Sequence of chain 3.A:
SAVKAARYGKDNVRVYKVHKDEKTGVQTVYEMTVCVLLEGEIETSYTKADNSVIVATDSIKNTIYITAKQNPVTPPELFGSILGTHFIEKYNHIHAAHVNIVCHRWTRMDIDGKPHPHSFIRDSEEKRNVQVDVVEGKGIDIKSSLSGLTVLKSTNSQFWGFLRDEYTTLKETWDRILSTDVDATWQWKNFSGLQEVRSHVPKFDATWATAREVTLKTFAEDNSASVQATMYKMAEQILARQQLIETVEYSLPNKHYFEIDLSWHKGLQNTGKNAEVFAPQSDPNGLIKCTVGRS

Sequence of chain 4.A:
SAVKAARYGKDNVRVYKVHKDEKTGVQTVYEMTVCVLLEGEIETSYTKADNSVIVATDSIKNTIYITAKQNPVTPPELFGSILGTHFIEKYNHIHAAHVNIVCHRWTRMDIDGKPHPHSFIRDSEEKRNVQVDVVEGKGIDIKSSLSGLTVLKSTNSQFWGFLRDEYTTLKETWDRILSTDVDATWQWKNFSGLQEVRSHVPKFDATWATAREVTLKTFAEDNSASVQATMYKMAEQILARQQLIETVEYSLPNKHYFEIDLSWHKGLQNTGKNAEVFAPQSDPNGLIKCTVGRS

Binding-site contacts:
Ligand atom N8 contacts residue LEU171 of chain 3.A at 4.0 Å.
Ligand atom N1 contacts residue GLN229 of chain 3.A at 3.0 Å (h-bond).
Ligand atom C4 contacts residue ASN255 of chain 3.A at 3.8 Å.
Ligand atom O6 contacts residue THR58 of chain 4.A at 3.6 Å.
Ligand atom C5 contacts residue PHE160 of chain 3.A at 3.4 Å (hydrophobic).
Ligand atom N7 contacts residue THR58 of chain 4.A at 2.7 Å (h-bond).
Ligand atom C2 contacts residue ARG177 of chain 3.A at 3.6 Å.
Ligand atom O6 contacts residue ILE289 of chain 3.A at 4.1 Å.
Ligand atom N9 contacts residue ARG177 of chain 3.A at 3.7 Å.
Ligand atom N9 contacts residue PHE160 of chain 3.A at 3.7 Å.
Ligand atom C2 contacts residue PHE160 of chain 3.A at 3.6 Å (hydrophobic).
Ligand atom O6 contacts residue ILE55 of chain 4.A at 3.5 Å.
Ligand atom C6 contacts residue PHE160 of chain 3.A at 3.5 Å (hydrophobic).
Ligand atom O6 contacts residue PHE160 of chain 3.A at 4.0 Å.
Ligand atom N9 contacts residue ASN255 of chain 3.A at 4.0 Å.
Ligand atom C4 contacts residue ARG177 of chain 3.A at 3.8 Å.
Ligand atom C5 contacts residue THR58 of chain 4.A at 3.9 Å.
Ligand atom C6 contacts residue GLN229 of chain 3.A at 3.8 Å.
Ligand atom O6 contacts residue TYR9 of chain 4.A at 3.8 Å.
Ligand atom C2 contacts residue VAL228 of chain 3.A at 4.0 Å (hydrophobic).
Ligand atom N7 contacts residue ALA57 of chain 4.A at 3.6 Å.
Ligand atom N3 contacts residue PHE160 of chain 3.A at 3.8 Å.
Ligand atom C2 contacts residue ASN255 of chain 3.A at 4.0 Å.
Ligand atom N8 contacts residue THR58 of chain 4.A at 3.2 Å (h-bond).
Ligand atom O2 contacts residue ARG177 of chain 3.A at 3.0 Å (salt-bridge).
Ligand atom N8 contacts residue PHE160 of chain 3.A at 3.8 Å.
Ligand atom N7 contacts residue PHE160 of chain 3.A at 3.8 Å.
Ligand atom O6 contacts residue GLN229 of chain 3.A at 3.0 Å (h-bond).
Ligand atom O2 contacts residue GLN229 of chain 3.A at 3.7 Å.
Ligand atom O2 contacts residue VAL228 of chain 3.A at 2.9 Å (h-bond).
Ligand atom N1 contacts residue PHE160 of chain 3.A at 3.6 Å.
Ligand atom C4 contacts residue PHE160 of chain 3.A at 3.5 Å (hydrophobic).
Ligand atom N3 contacts residue ASN255 of chain 3.A at 3.3 Å (h-bond).
Ligand atom N9 contacts residue THR58 of chain 4.A at 4.1 Å.
Ligand atom N8 contacts residue ASP59 of chain 4.A at 3.9 Å.
Ligand atom O2 contacts residue SER227 of chain 3.A at 3.6 Å.
Ligand atom N3 contacts residue ARG177 of chain 3.A at 3.1 Å (salt-bridge).
Ligand atom O2 contacts residue PHE160 of chain 3.A at 3.9 Å.
Ligand atom C2 contacts residue GLN229 of chain 3.A at 3.8 Å.
Ligand atom C6 contacts residue THR58 of chain 4.A at 4.0 Å.

This protein binds this small molecule.
Small molecule (SMILES): O=c1[nH]c(=O)c2nn[nH]c2[nH]1